Binding-site contacts:
Ligand atom C20 contacts residue MET46 of chain 1.A at 3.9 Å (hydrophobic).
Ligand atom C10 contacts residue LEU228 of chain 1.A at 3.6 Å (hydrophobic).
Ligand atom C09 contacts residue LEU228 of chain 1.A at 3.9 Å (hydrophobic).
Ligand atom O11 contacts residue THR50 of chain 1.A at 2.9 Å (h-bond).
Ligand atom C20 contacts residue GLY224 of chain 1.A at 3.8 Å.
Ligand atom C16 contacts residue PHE128 of chain 1.A at 4.0 Å (hydrophobic).
Ligand atom C16 contacts residue LEU131 of chain 1.A at 3.8 Å (hydrophobic).
Ligand atom C03 contacts residue LEU94 of chain 1.A at 4.1 Å (hydrophobic).
Ligand atom C20 contacts residue HIS227 of chain 1.A at 3.4 Å.
Ligand atom C23 contacts residue ALA53 of chain 1.A at 4.0 Å (hydrophobic).
Ligand atom S19 contacts residue MET124 of chain 1.A at 4.0 Å.
Ligand atom O11 contacts residue LEU239 of chain 1.A at 3.8 Å.
Ligand atom C08 contacts residue LEU87 of chain 1.A at 4.0 Å (hydrophobic).
Ligand atom C02 contacts residue GLU56 of chain 1.A at 3.4 Å.
Ligand atom C20 contacts residue LEU228 of chain 1.A at 3.7 Å (hydrophobic).
Ligand atom C04 contacts residue LEU90 of chain 1.A at 4.1 Å (hydrophobic).
Ligand atom C15 contacts residue PHE107 of chain 1.A at 3.9 Å (hydrophobic).
Ligand atom C02 contacts residue LEU90 of chain 1.A at 4.1 Å (hydrophobic).
Ligand atom O11 contacts residue LEU243 of chain 1.A at 3.9 Å.
Ligand atom C17 contacts residue ILE127 of chain 1.A at 4.1 Å (hydrophobic).
Ligand atom O01 contacts residue ARG97 of chain 1.A at 3.2 Å (salt-bridge).
Ligand atom C17 contacts residue PHE128 of chain 1.A at 4.1 Å (hydrophobic).
Ligand atom S19 contacts residue ILE127 of chain 1.A at 3.9 Å.
Ligand atom C06 contacts residue LEU87 of chain 1.A at 4.1 Å (hydrophobic).
Ligand atom C23 contacts residue GLU56 of chain 1.A at 3.4 Å.
Ligand atom C09 contacts residue ALA53 of chain 1.A at 3.7 Å (hydrophobic).
Ligand atom O01 contacts residue GLU56 of chain 1.A at 2.6 Å (salt-bridge).
Ligand atom O11 contacts residue LEU228 of chain 1.A at 3.8 Å.
Ligand atom C12 contacts residue THR50 of chain 1.A at 3.9 Å.
Ligand atom C22 contacts residue LEU49 of chain 1.A at 4.1 Å (hydrophobic).
Ligand atom C03 contacts residue LEU90 of chain 1.A at 3.5 Å (hydrophobic).
Ligand atom C10 contacts residue THR50 of chain 1.A at 3.9 Å.
Ligand atom C16 contacts residue PHE107 of chain 1.A at 3.8 Å (hydrophobic).
Ligand atom C12 contacts residue LEU49 of chain 1.A at 3.8 Å (hydrophobic).
Ligand atom C12 contacts residue MET46 of chain 1.A at 3.8 Å (hydrophobic).
Ligand atom C08 contacts residue ALA53 of chain 1.A at 3.8 Å (hydrophobic).
Ligand atom C22 contacts residue ALA53 of chain 1.A at 3.8 Å (hydrophobic).
Ligand atom C13 contacts residue LEU49 of chain 1.A at 3.7 Å (hydrophobic).
Ligand atom O01 contacts residue LEU90 of chain 1.A at 3.9 Å.
Ligand atom C12 contacts residue LEU228 of chain 1.A at 3.8 Å (hydrophobic).

This small molecule binds to this protein.
Small molecule (SMILES): CS[C@H]1CCCC(=C(c2ccc(O)cc2)c2ccc(O)cc2)C1

Sequence of chain 1.A:
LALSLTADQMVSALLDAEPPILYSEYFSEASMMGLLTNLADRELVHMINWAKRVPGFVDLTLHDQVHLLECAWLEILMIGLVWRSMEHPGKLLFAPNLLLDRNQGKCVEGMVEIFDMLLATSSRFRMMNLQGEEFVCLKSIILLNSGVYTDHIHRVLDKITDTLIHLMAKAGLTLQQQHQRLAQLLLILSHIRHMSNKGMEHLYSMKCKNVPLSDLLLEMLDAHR